Sequence of chain 1.C:
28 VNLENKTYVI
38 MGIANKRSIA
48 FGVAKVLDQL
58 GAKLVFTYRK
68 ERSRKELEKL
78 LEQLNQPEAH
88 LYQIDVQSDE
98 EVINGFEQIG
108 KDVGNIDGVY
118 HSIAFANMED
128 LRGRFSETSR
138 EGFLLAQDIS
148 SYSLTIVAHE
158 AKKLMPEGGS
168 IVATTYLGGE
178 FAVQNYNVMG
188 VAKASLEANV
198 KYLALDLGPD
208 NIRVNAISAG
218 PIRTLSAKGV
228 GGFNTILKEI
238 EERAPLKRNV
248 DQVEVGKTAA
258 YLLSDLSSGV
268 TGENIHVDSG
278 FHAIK

A small-molecule ligand and the protein it binds are described below.
Small molecule (SMILES): CCCc1ccc(Oc2ccccc2)c(O)c1

Binding-site contacts:
Ligand atom C4 contacts residue ALA224 of chain 1.C at 3.7 Å (hydrophobic).
Ligand atom O17 contacts residue LYS190 of chain 1.C at 4.1 Å.
Ligand atom O7 contacts residue NAP1 of chain 1.P at 3.2 Å.
Ligand atom C9 contacts residue SER223 of chain 1.C at 4.0 Å.
Ligand atom C6 contacts residue TYR183 of chain 1.C at 3.4 Å (hydrophobic).
Ligand atom C3 contacts residue NAP1 of chain 1.P at 3.1 Å.
Ligand atom C11 contacts residue ALA123 of chain 1.C at 4.0 Å (hydrophobic).
Ligand atom C14 contacts residue NAP1 of chain 1.P at 3.6 Å.
Ligand atom C11 contacts residue MET186 of chain 1.C at 3.6 Å (hydrophobic).
Ligand atom C1 contacts residue TYR173 of chain 1.C at 3.9 Å (hydrophobic).
Ligand atom O17 contacts residue TYR183 of chain 1.C at 2.5 Å (h-bond).
Ligand atom C15 contacts residue TYR173 of chain 1.C at 4.0 Å (hydrophobic).
Ligand atom C12 contacts residue PHE122 of chain 1.C at 4.0 Å (hydrophobic).
Ligand atom C12 contacts residue MET186 of chain 1.C at 3.9 Å (hydrophobic).
Ligand atom C3 contacts residue PHE230 of chain 1.C at 4.1 Å (hydrophobic).
Ligand atom C6 contacts residue NAP1 of chain 1.P at 3.3 Å.
Ligand atom C10 contacts residue VAL227 of chain 1.C at 4.1 Å (hydrophobic).
Ligand atom C4 contacts residue NAP1 of chain 1.P at 3.2 Å.
Ligand atom O17 contacts residue NAP1 of chain 1.P at 2.8 Å (h-bond).
Ligand atom C3 contacts residue ALA224 of chain 1.C at 3.9 Å (hydrophobic).
Ligand atom C13 contacts residue ALA121 of chain 1.C at 3.8 Å (hydrophobic).
Ligand atom C8 contacts residue NAP1 of chain 1.P at 3.7 Å.
Ligand atom C12 contacts residue ALA121 of chain 1.C at 3.8 Å (hydrophobic).
Ligand atom C2 contacts residue NAP1 of chain 1.P at 3.3 Å.
Ligand atom C8 contacts residue SER223 of chain 1.C at 3.7 Å.
Ligand atom C16 contacts residue TYR173 of chain 1.C at 3.5 Å (hydrophobic).
Ligand atom C9 contacts residue VAL227 of chain 1.C at 3.8 Å (hydrophobic).
Ligand atom C10 contacts residue LEU128 of chain 1.C at 3.9 Å (hydrophobic).
Ligand atom C1 contacts residue TYR183 of chain 1.C at 3.2 Å (hydrophobic).
Ligand atom C5 contacts residue NAP1 of chain 1.P at 3.2 Å.
Ligand atom C14 contacts residue TYR173 of chain 1.C at 3.9 Å (hydrophobic).
Ligand atom C2 contacts residue TYR183 of chain 1.C at 4.1 Å (hydrophobic).
Ligand atom C15 contacts residue VAL227 of chain 1.C at 3.9 Å (hydrophobic).
Ligand atom C13 contacts residue NAP1 of chain 1.P at 3.7 Å.
Ligand atom C1 contacts residue NAP1 of chain 1.P at 3.5 Å.
Ligand atom C16 contacts residue ILE233 of chain 1.C at 4.0 Å (hydrophobic).
Ligand atom C15 contacts residue TYR183 of chain 1.C at 4.1 Å (hydrophobic).
Ligand atom C13 contacts residue SER223 of chain 1.C at 3.5 Å.
Ligand atom O7 contacts residue SER223 of chain 1.C at 3.8 Å.
Ligand atom C11 contacts residue LEU128 of chain 1.C at 4.0 Å (hydrophobic).